Binding-site contacts:
Ligand atom C3 contacts residue ALA24 of chain 12.D at 3.7 Å (hydrophobic).
Ligand atom N3 contacts residue ILE192 of chain 12.B at 3.8 Å.
Ligand atom C22 contacts residue PHE236 of chain 12.B at 3.9 Å (hydrophobic).
Ligand atom C11 contacts residue VAL194 of chain 12.B at 3.7 Å (hydrophobic).
Ligand atom C21 contacts residue PHE236 of chain 12.B at 3.4 Å (hydrophobic).
Ligand atom C23 contacts residue PHE236 of chain 12.B at 3.5 Å (hydrophobic).
Ligand atom C19 contacts residue TYR110 of chain 12.B at 3.7 Å (hydrophobic).
Ligand atom C9 contacts residue TYR157 of chain 12.B at 3.8 Å (hydrophobic).
Ligand atom C1 contacts residue ILE155 of chain 12.B at 3.7 Å (hydrophobic).
Ligand atom C20 contacts residue TYR110 of chain 12.B at 3.5 Å (hydrophobic).
Ligand atom C12 contacts residue PHE236 of chain 12.B at 3.8 Å (hydrophobic).
Ligand atom C1 contacts residue PRO179 of chain 12.B at 3.9 Å (hydrophobic).
Ligand atom O24 contacts residue TYR110 of chain 12.B at 3.9 Å.
Ligand atom N4 contacts residue LEU239 of chain 12.B at 3.8 Å.
Ligand atom N4 contacts residue ILE192 of chain 12.B at 3.6 Å.
Ligand atom C10 contacts residue TYR157 of chain 12.B at 3.6 Å (hydrophobic).
Ligand atom C13 contacts residue VAL197 of chain 12.B at 3.6 Å (hydrophobic).
Ligand atom C4 contacts residue TYR157 of chain 12.B at 3.4 Å (hydrophobic).
Ligand atom C22 contacts residue TYR203 of chain 12.B at 3.5 Å (hydrophobic).
Ligand atom C1 contacts residue ILE181 of chain 12.B at 3.4 Å (hydrophobic).
Ligand atom O25 contacts residue TYR110 of chain 12.B at 3.0 Å.
Ligand atom C20 contacts residue PHE236 of chain 12.B at 3.2 Å (hydrophobic).
Ligand atom C23 contacts residue TYR110 of chain 12.B at 3.3 Å (hydrophobic).
Ligand atom C9 contacts residue ILE108 of chain 12.B at 3.5 Å (hydrophobic).
Ligand atom C11 contacts residue TYR157 of chain 12.B at 3.6 Å (hydrophobic).
Ligand atom C26 contacts residue THR109 of chain 12.B at 3.7 Å.
Ligand atom C21 contacts residue TYR203 of chain 12.B at 3.8 Å (hydrophobic).
Ligand atom C3 contacts residue PRO179 of chain 12.B at 3.7 Å (hydrophobic).
Ligand atom C14 contacts residue VAL197 of chain 12.B at 3.6 Å (hydrophobic).
Ligand atom C27 contacts residue THR109 of chain 12.B at 3.5 Å.
Ligand atom C10 contacts residue VAL194 of chain 12.B at 3.7 Å (hydrophobic).
Ligand atom C3 contacts residue TYR157 of chain 12.B at 3.5 Å (hydrophobic).
Ligand atom C7 contacts residue PHE132 of chain 12.B at 3.6 Å (hydrophobic).
Ligand atom C8 contacts residue ILE108 of chain 12.B at 3.8 Å (hydrophobic).
Ligand atom C19 contacts residue PHE236 of chain 12.B at 3.5 Å (hydrophobic).
Ligand atom C14 contacts residue PHE236 of chain 12.B at 3.9 Å (hydrophobic).
Ligand atom N6 contacts residue VAL194 of chain 12.B at 3.7 Å.
Ligand atom C4 contacts residue ALA24 of chain 12.D at 3.8 Å (hydrophobic).
Ligand atom C8 contacts residue PHE132 of chain 12.B at 3.4 Å (hydrophobic).
Ligand atom O24 contacts residue PHE236 of chain 12.B at 3.7 Å.

Sequence of chain 12.D:
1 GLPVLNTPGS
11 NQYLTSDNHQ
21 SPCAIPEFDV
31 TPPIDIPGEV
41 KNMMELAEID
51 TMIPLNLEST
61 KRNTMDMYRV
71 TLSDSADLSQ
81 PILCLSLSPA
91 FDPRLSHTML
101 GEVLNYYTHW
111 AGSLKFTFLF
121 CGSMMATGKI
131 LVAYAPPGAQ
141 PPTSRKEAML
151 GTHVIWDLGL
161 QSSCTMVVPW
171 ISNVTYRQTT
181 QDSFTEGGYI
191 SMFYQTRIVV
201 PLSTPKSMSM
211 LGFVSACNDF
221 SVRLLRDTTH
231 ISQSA

Sequence of chain 12.B:
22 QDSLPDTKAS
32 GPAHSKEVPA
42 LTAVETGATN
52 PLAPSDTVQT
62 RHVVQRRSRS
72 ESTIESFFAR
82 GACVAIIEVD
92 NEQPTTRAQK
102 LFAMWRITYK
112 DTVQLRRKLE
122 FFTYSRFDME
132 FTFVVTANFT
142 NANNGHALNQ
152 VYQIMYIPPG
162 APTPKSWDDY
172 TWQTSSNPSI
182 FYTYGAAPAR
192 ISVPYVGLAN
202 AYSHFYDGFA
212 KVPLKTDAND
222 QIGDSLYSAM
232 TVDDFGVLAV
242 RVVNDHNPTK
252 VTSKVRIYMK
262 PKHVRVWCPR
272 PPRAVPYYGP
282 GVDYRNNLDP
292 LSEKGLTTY

Sequence of chain 13.D:
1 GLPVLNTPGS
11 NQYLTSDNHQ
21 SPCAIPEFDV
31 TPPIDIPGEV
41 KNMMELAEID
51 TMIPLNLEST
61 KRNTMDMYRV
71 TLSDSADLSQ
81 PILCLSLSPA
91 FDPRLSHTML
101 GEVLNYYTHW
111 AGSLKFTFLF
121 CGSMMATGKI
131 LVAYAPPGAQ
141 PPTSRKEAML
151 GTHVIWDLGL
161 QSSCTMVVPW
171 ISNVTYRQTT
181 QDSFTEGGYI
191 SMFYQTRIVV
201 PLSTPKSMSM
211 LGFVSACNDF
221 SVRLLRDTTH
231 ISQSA

A protein and the small-molecule ligand that binds it are described below.
Small molecule (SMILES): CCOC(=O)c1ccc(OCCCCC2CCN(c3ccc(C)nn3)CC2)cc1